Binding-site contacts:
Ligand atom O7 contacts residue LYS121 of chain 1.B at 4.3 Å.
Ligand atom C8 contacts residue ASN117 of chain 1.B at 3.6 Å.
Ligand atom C8 contacts residue TRP114 of chain 1.B at 4.1 Å (hydrophobic).
Ligand atom O5 contacts residue ASN117 of chain 1.B at 2.3 Å (h-bond).
Ligand atom C1 contacts residue ASN117 of chain 1.B at 1.4 Å.
Ligand atom C1 contacts residue LEU103 of chain 2.B at 4.5 Å (hydrophobic).
Ligand atom C4 contacts residue ASN117 of chain 1.B at 4.2 Å.
Ligand atom N2 contacts residue ASN117 of chain 1.B at 2.5 Å (h-bond).
Ligand atom C8 contacts residue THR115 of chain 2.B at 3.7 Å.
Ligand atom C3 contacts residue ASN117 of chain 1.B at 3.9 Å.
Ligand atom C5 contacts residue ASN117 of chain 1.B at 3.6 Å.
Ligand atom O7 contacts residue ASN117 of chain 1.B at 3.7 Å.
Ligand atom C2 contacts residue ASN117 of chain 1.B at 2.6 Å.
Ligand atom C7 contacts residue ASN117 of chain 1.B at 3.1 Å.

Sequence of chain 1.B:
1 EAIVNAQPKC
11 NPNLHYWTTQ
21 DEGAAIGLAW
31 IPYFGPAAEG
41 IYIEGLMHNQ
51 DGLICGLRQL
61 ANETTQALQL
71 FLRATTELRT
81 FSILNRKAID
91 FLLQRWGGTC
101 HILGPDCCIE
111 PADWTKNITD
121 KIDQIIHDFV

Sequence of chain 2.B:
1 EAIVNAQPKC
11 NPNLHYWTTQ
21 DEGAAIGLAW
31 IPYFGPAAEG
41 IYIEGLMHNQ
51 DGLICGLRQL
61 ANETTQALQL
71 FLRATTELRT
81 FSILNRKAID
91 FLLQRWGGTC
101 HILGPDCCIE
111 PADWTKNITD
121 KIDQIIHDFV

The protein below binds the small molecule below.
Small molecule (SMILES): CC(=O)N[C@@H]1[C@@H](O)[C@H](O)[C@@H](CO)O[C@H]1O